Binding-site contacts:
Ligand atom C7 contacts residue SER152 of chain 1.A at 3.7 Å.
Ligand atom O4 contacts residue GLY193 of chain 1.A at 3.7 Å.
Ligand atom C20 contacts residue SER152 of chain 1.A at 4.2 Å.
Ligand atom C10 contacts residue ARG192 of chain 1.A at 4.4 Å.
Ligand atom C19 contacts residue PHE196 of chain 1.A at 4.0 Å (hydrophobic).
Ligand atom O5 contacts residue ARG192 of chain 1.A at 3.1 Å (salt-bridge).
Ligand atom C7 contacts residue GLY193 of chain 1.A at 4.4 Å.
Ligand atom C10 contacts residue PHE196 of chain 1.A at 4.1 Å (hydrophobic).
Ligand atom C8 contacts residue SER152 of chain 1.A at 3.9 Å.
Ligand atom C19 contacts residue TRP148 of chain 1.A at 4.2 Å (hydrophobic).
Ligand atom C8 contacts residue TRP148 of chain 1.A at 4.3 Å (hydrophobic).
Ligand atom C21 contacts residue ILE156 of chain 1.A at 4.0 Å (hydrophobic).
Ligand atom O5 contacts residue GLY193 of chain 1.A at 3.5 Å.
Ligand atom C4 contacts residue GLU194 of chain 1.A at 4.5 Å.
Ligand atom C4 contacts residue ARG190 of chain 1.A at 4.5 Å.
Ligand atom O3 contacts residue GLY193 of chain 1.A at 3.5 Å.
Ligand atom C21 contacts residue SER152 of chain 1.A at 3.7 Å.
Ligand atom O1 contacts residue ILE156 of chain 1.A at 4.3 Å.
Ligand atom O5 contacts residue PHE196 of chain 1.A at 3.5 Å.
Ligand atom C20 contacts residue GLY193 of chain 1.A at 4.4 Å.
Ligand atom C9 contacts residue PHE196 of chain 1.A at 3.8 Å (hydrophobic).
Ligand atom C20 contacts residue LEU197 of chain 1.A at 4.2 Å (hydrophobic).
Ligand atom C8 contacts residue GLY193 of chain 1.A at 4.4 Å.
Ligand atom C20 contacts residue PHE196 of chain 1.A at 3.6 Å (hydrophobic).
Ligand atom C4 contacts residue GLY193 of chain 1.A at 3.8 Å.
Ligand atom O1 contacts residue ARG190 of chain 1.A at 4.3 Å.
Ligand atom C6 contacts residue GLY193 of chain 1.A at 3.9 Å.
Ligand atom C9 contacts residue TRP148 of chain 1.A at 3.7 Å (hydrophobic).

This protein binds this small molecule.
Small molecule (SMILES): C[C@H](CO)OC[C@@H](C)OC[C@@H](C)OC[C@@H](C)OC[C@@H](C)OC[C@H](C)OC[C@@H](C)O

Sequence of chain 1.A:
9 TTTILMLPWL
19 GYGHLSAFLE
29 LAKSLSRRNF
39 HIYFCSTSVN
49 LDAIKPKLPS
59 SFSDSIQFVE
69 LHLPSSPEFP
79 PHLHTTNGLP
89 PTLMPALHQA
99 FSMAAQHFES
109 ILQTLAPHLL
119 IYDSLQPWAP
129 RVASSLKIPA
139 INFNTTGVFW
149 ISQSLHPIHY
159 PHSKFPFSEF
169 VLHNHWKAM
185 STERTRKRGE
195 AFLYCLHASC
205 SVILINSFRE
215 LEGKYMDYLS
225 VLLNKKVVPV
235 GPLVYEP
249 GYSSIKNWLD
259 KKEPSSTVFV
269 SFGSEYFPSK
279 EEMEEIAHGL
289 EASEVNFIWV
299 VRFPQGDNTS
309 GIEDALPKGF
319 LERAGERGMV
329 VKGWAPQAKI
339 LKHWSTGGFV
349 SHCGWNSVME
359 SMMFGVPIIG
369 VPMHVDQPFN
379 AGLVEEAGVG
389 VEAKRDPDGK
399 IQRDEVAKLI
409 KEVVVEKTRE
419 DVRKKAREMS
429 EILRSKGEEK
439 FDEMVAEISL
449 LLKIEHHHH